Sequence of chain 1.A:
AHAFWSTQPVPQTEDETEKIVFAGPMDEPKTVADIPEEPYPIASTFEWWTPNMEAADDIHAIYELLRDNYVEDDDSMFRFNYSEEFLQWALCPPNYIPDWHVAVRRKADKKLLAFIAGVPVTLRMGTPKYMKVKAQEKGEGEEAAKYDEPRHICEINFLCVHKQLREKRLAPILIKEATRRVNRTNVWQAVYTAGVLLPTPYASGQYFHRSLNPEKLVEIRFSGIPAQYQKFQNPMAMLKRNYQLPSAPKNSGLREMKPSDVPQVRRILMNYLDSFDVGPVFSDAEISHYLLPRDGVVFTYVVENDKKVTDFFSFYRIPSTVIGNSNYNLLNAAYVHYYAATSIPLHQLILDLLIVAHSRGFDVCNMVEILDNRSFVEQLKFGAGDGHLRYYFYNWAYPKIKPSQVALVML

Binding-site contacts:
Ligand atom C16 contacts residue TYR234 of chain 1.A at 3.6 Å (hydrophobic).
Ligand atom CAK contacts residue TYR234 of chain 1.A at 3.5 Å (hydrophobic).
Ligand atom CAA contacts residue LEU358 of chain 1.A at 3.5 Å (hydrophobic).
Ligand atom CAN contacts residue PHE107 of chain 1.A at 3.8 Å (hydrophobic).
Ligand atom CAK contacts residue PHE107 of chain 1.A at 3.6 Å (hydrophobic).
Ligand atom CAB contacts residue ASP100 of chain 1.A at 3.7 Å.
Ligand atom CAO contacts residue THR220 of chain 1.A at 3.5 Å.
Ligand atom NAR contacts residue SER347 of chain 1.A at 3.1 Å (h-bond).
Ligand atom OAE contacts residue PHE249 of chain 1.A at 3.6 Å.
Ligand atom CAO contacts residue MET437 of chain 1.A at 3.8 Å (hydrophobic).
Ligand atom CAH contacts residue GLY222 of chain 1.A at 3.5 Å.
Ligand atom CAP contacts residue TYR109 of chain 1.A at 3.6 Å (hydrophobic).
Ligand atom OAD contacts residue HIS236 of chain 1.A at 3.4 Å.
Ligand atom CAA contacts residue SER347 of chain 1.A at 4.0 Å.
Ligand atom NAR contacts residue PHE105 of chain 1.A at 3.5 Å.
Ligand atom C16 contacts residue LEU416 of chain 1.A at 3.5 Å (hydrophobic).
Ligand atom CAC contacts residue ARG106 of chain 1.A at 3.9 Å.
Ligand atom NAR contacts residue PHE107 of chain 1.A at 3.9 Å.
Ligand atom CBA contacts residue LEU416 of chain 1.A at 3.9 Å (hydrophobic).
Ligand atom CAO contacts residue LEU438 of chain 1.A at 3.1 Å (hydrophobic).
Ligand atom CLG contacts residue ASN393 of chain 1.A at 3.6 Å.
Ligand atom OAE contacts residue HIS236 of chain 1.A at 3.3 Å.
Ligand atom CAL contacts residue TYR234 of chain 1.A at 3.0 Å (hydrophobic).
Ligand atom C14 contacts residue GLY222 of chain 1.A at 3.6 Å.
Ligand atom CAZ contacts residue TYR234 of chain 1.A at 3.5 Å (hydrophobic).
Ligand atom CAC contacts residue PHE105 of chain 1.A at 3.8 Å (hydrophobic).
Ligand atom CAC contacts residue VAL98 of chain 1.A at 3.5 Å (hydrophobic).
Ligand atom CAU contacts residue SER347 of chain 1.A at 3.9 Å.
Ligand atom CAN contacts residue TYR109 of chain 1.A at 3.5 Å (hydrophobic).
Ligand atom SBF contacts residue HIS236 of chain 1.A at 3.7 Å.
Ligand atom CAM contacts residue LEU438 of chain 1.A at 3.6 Å (hydrophobic).
Ligand atom CLG contacts residue TYR362 of chain 1.A at 3.4 Å.
Ligand atom CAU contacts residue PHE105 of chain 1.A at 3.9 Å (hydrophobic).
Ligand atom CAO contacts residue ASN184 of chain 1.A at 3.8 Å.
Ligand atom NBE contacts residue PHE107 of chain 1.A at 3.8 Å.
Ligand atom CBA contacts residue TYR234 of chain 1.A at 3.7 Å (hydrophobic).
Ligand atom CAP contacts residue PHE107 of chain 1.A at 3.8 Å (hydrophobic).
Ligand atom CAY contacts residue TYR234 of chain 1.A at 3.7 Å (hydrophobic).
Ligand atom CAC contacts residue PHE107 of chain 1.A at 3.6 Å (hydrophobic).
Ligand atom CAA contacts residue PHE249 of chain 1.A at 3.6 Å (hydrophobic).

This small molecule binds to this protein.
Small molecule (SMILES): CCN(CC)Cc1cccc(-c2cc(Cl)c(S(=O)(=O)Nc3c(C)nn(C)c3C)c(Cl)c2)c1